This small molecule binds to this protein.
Small molecule (SMILES): CC(=O)N[C@@H]1[C@@H](O)[C@H](O)[C@@H](CO)O[C@H]1O

Binding-site contacts:
Ligand atom C2 contacts residue ASN85 of chain 1.D at 2.5 Å.
Ligand atom C1 contacts residue ASN85 of chain 1.D at 1.4 Å.
Ligand atom C5 contacts residue ASN85 of chain 1.D at 3.6 Å.
Ligand atom C4 contacts residue ASN85 of chain 1.D at 4.2 Å.
Ligand atom O5 contacts residue ASN85 of chain 1.D at 2.3 Å (h-bond).
Ligand atom C3 contacts residue ASN85 of chain 1.D at 3.8 Å.
Ligand atom N2 contacts residue ASN85 of chain 1.D at 3.0 Å (h-bond).
Ligand atom C7 contacts residue ASN85 of chain 1.D at 4.1 Å.

Sequence of chain 1.D:
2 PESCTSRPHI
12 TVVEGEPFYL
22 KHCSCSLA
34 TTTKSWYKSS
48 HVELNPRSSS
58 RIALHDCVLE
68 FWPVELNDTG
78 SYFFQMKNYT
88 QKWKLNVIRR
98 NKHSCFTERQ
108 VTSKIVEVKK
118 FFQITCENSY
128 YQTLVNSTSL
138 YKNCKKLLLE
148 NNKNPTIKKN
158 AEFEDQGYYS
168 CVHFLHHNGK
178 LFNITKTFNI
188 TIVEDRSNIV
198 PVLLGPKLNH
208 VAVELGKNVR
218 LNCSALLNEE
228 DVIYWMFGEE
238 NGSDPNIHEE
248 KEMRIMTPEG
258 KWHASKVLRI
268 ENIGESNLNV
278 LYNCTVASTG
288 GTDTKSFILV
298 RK